Binding-site contacts:
Ligand atom C7 contacts residue SER631 of chain 1.C at 3.6 Å.
Ligand atom C5 contacts residue ASN632 of chain 1.C at 3.6 Å.
Ligand atom C3 contacts residue ASN632 of chain 1.C at 3.8 Å.
Ligand atom O7 contacts residue SER631 of chain 1.C at 3.5 Å (h-bond).
Ligand atom C4 contacts residue ASN632 of chain 1.C at 4.2 Å.
Ligand atom C8 contacts residue ASN632 of chain 1.C at 4.1 Å.
Ligand atom C1 contacts residue ASN632 of chain 1.C at 1.4 Å.
Ligand atom C7 contacts residue ASN632 of chain 1.C at 3.8 Å.
Ligand atom C8 contacts residue SER631 of chain 1.C at 3.7 Å.
Ligand atom O5 contacts residue ASN632 of chain 1.C at 2.3 Å (h-bond).
Ligand atom N2 contacts residue SER631 of chain 1.C at 4.2 Å.
Ligand atom N2 contacts residue ASN632 of chain 1.C at 2.9 Å (h-bond).
Ligand atom C2 contacts residue ASN632 of chain 1.C at 2.5 Å.

Sequence of chain 1.C:
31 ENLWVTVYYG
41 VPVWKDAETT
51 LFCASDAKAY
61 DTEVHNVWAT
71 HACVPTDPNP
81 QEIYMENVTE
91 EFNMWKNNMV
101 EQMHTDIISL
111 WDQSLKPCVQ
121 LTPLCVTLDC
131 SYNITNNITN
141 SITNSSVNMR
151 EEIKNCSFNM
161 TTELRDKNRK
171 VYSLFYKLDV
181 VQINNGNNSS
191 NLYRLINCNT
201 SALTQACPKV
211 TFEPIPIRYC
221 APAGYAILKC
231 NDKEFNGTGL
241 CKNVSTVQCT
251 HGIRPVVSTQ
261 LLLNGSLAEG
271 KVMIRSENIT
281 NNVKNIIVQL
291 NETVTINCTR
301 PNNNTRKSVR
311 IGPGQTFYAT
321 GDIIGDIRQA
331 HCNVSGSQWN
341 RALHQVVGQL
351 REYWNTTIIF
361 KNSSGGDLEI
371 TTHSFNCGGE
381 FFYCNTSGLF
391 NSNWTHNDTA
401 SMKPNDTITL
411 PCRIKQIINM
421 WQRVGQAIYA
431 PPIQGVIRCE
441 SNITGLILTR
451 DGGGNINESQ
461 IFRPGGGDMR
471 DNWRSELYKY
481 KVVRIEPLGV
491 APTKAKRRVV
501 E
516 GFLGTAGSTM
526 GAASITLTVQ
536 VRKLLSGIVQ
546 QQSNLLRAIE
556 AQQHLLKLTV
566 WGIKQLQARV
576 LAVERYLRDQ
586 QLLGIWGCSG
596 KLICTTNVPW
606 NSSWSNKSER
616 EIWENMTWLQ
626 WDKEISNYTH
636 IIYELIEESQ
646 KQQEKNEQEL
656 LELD

A protein and the small-molecule ligand that binds it are described below.
Small molecule (SMILES): CC(=O)N[C@H]1[C@H](O[C@H]2[C@H](O)[C@@H](NC(C)=O)CO[C@@H]2CO)O[C@H](CO)[C@@H](O)[C@@H]1O